Sequence of chain 2.B:
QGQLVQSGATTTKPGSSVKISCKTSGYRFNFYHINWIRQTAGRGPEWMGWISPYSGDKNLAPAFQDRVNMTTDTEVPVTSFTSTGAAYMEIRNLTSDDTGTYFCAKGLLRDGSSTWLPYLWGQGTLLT

Sequence of chain 2.A:
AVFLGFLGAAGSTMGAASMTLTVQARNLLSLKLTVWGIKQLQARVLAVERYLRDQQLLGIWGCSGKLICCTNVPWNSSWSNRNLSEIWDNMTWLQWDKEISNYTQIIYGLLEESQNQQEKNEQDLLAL

Sequence of chain 2.D:
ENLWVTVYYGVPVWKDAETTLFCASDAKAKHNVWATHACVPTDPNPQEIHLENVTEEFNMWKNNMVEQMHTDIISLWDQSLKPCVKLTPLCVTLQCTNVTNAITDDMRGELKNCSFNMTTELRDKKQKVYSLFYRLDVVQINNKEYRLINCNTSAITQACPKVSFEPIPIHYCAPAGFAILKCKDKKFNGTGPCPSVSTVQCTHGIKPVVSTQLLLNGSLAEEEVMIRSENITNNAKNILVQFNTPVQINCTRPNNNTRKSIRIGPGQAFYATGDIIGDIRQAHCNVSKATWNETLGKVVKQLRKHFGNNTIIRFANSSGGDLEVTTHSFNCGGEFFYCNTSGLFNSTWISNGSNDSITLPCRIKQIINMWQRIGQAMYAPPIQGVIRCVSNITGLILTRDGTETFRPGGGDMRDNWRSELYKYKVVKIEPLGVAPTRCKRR

Sequence of chain 2.C:
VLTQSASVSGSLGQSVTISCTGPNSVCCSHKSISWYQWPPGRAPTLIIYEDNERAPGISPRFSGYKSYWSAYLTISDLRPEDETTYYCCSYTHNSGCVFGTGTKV

Binding-site contacts:
Ligand atom O4 contacts residue GLY112 of chain 2.B at 3.5 Å (h-bond).
Ligand atom C6 contacts residue ASP111 of chain 2.B at 3.3 Å.
Ligand atom O4 contacts residue ASP57 of chain 2.B at 2.6 Å (salt-bridge).
Ligand atom O3 contacts residue SER113 of chain 2.B at 3.5 Å (h-bond).
Ligand atom O7 contacts residue HIS33 of chain 2.B at 3.5 Å (h-bond).
Ligand atom O5 contacts residue ASN58 of chain 2.D at 2.3 Å (h-bond).
Ligand atom O5 contacts residue ARG110 of chain 2.B at 3.1 Å (salt-bridge).
Ligand atom C6 contacts residue ASP57 of chain 2.B at 3.0 Å.
Ligand atom C5 contacts residue ASN58 of chain 2.D at 3.6 Å.
Ligand atom C7 contacts residue SER17 of chain 2.A at 3.2 Å.
Ligand atom C4 contacts residue ASP57 of chain 2.B at 3.6 Å.
Ligand atom O7 contacts residue SER17 of chain 2.A at 2.6 Å (h-bond).
Ligand atom C5 contacts residue ARG110 of chain 2.B at 3.2 Å.
Ligand atom C1 contacts residue ARG110 of chain 2.B at 3.6 Å.
Ligand atom C8 contacts residue PHE31 of chain 2.B at 3.3 Å (hydrophobic).
Ligand atom O6 contacts residue SER55 of chain 2.B at 3.0 Å (h-bond).
Ligand atom O2 contacts residue THR115 of chain 2.B at 2.7 Å (h-bond).
Ligand atom C6 contacts residue TRP50 of chain 2.B at 3.6 Å (hydrophobic).
Ligand atom C5 contacts residue GLY112 of chain 2.B at 3.4 Å.
Ligand atom C6 contacts residue ASP111 of chain 2.B at 3.2 Å.
Ligand atom C8 contacts residue SER17 of chain 2.A at 3.3 Å.
Ligand atom O6 contacts residue ARG110 of chain 2.B at 3.1 Å (salt-bridge).
Ligand atom N2 contacts residue ASN58 of chain 2.D at 3.0 Å (h-bond).
Ligand atom C5 contacts residue TYR54 of chain 2.B at 3.6 Å (hydrophobic).
Ligand atom O3 contacts residue GLY112 of chain 2.B at 3.5 Å (h-bond).
Ligand atom O6 contacts residue PHE31 of chain 2.B at 3.1 Å (h-bond).
Ligand atom O2 contacts residue GLY112 of chain 2.B at 2.8 Å (h-bond).
Ligand atom C6 contacts residue ASN30 of chain 2.B at 3.4 Å.
Ligand atom O7 contacts residue ASN58 of chain 2.D at 2.8 Å (h-bond).
Ligand atom O5 contacts residue ASN97 of chain 2.C at 3.6 Å.
Ligand atom O6 contacts residue ASP57 of chain 2.B at 3.4 Å.
Ligand atom C7 contacts residue ASN58 of chain 2.D at 3.1 Å.
Ligand atom C5 contacts residue ASP57 of chain 2.B at 3.2 Å.
Ligand atom O7 contacts residue SER52 of chain 2.B at 3.5 Å (h-bond).
Ligand atom O5 contacts residue ASP57 of chain 2.B at 3.6 Å.
Ligand atom O3 contacts residue HIS33 of chain 2.B at 3.1 Å (h-bond).
Ligand atom O6 contacts residue ASP111 of chain 2.B at 2.3 Å (salt-bridge).
Ligand atom C7 contacts residue HIS33 of chain 2.B at 3.4 Å.
Ligand atom C1 contacts residue ASN58 of chain 2.D at 1.4 Å.
Ligand atom C2 contacts residue ASN58 of chain 2.D at 2.5 Å.

A small-molecule ligand and the protein it binds are described below.
Small molecule (SMILES): CC(=O)N[C@H]1[C@H](O[C@H]2[C@H](O)[C@@H](NC(C)=O)CO[C@@H]2CO)O[C@H](CO)[C@@H](O[C@@H]2O[C@H](CO[C@H]3O[C@H](CO)[C@@H](O)[C@H](O[C@H]4O[C@H](CO)[C@@H](O)[C@H](O)[C@@H]4O)[C@@H]3O)[C@@H](O)[C@H](O[C@H]3O[C@H](CO)[C@@H](O)[C@H](O)[C@@H]3O)[C@@H]2O)[C@@H]1O